Binding-site contacts:
Ligand atom CG1 contacts residue PHE451 of chain 12.C at 3.4 Å (hydrophobic).
Ligand atom CZ contacts residue HIS446 of chain 12.C at 3.7 Å.
Ligand atom OH contacts residue THR445 of chain 12.C at 3.2 Å.
Ligand atom O contacts residue ARG149 of chain 12.C at 2.6 Å (salt-bridge).
Ligand atom CG contacts residue TYR244 of chain 12.D at 3.1 Å (hydrophobic).
Ligand atom OD1 contacts residue LYS339 of chain 12.C at 2.9 Å (salt-bridge).
Ligand atom CE2 contacts residue MET179 of chain 12.D at 3.7 Å (hydrophobic).
Ligand atom OH contacts residue LEU239 of chain 12.D at 3.7 Å.
Ligand atom CG contacts residue ARG450 of chain 12.C at 3.5 Å.
Ligand atom CG1 contacts residue GLU155 of chain 12.C at 3.8 Å.
Ligand atom CB contacts residue GLN245 of chain 12.D at 3.6 Å.
Ligand atom CG contacts residue PRO452 of chain 12.C at 3.5 Å (hydrophobic).
Ligand atom CZ contacts residue THR445 of chain 12.C at 3.4 Å.
Ligand atom CE1 contacts residue PRO180 of chain 12.D at 3.1 Å (hydrophobic).
Ligand atom C contacts residue HIS446 of chain 12.C at 3.4 Å.
Ligand atom OD1 contacts residue GLU155 of chain 12.C at 3.8 Å.
Ligand atom CG2 contacts residue LEU145 of chain 12.C at 3.8 Å (hydrophobic).
Ligand atom CG contacts residue LYS339 of chain 12.C at 3.8 Å.
Ligand atom CD contacts residue ARG450 of chain 12.C at 2.9 Å.
Ligand atom CZ contacts residue ASP172 of chain 12.D at 3.8 Å.
Ligand atom O contacts residue HIS446 of chain 12.C at 2.8 Å.
Ligand atom OH contacts residue HIS446 of chain 12.C at 3.1 Å (h-bond).
Ligand atom CE1 contacts residue THR445 of chain 12.C at 3.3 Å.
Ligand atom CB contacts residue LYS339 of chain 12.C at 2.9 Å.
Ligand atom OH contacts residue MET179 of chain 12.D at 3.4 Å (h-bond).
Ligand atom O contacts residue ARG450 of chain 12.C at 3.3 Å (salt-bridge).
Ligand atom OD2 contacts residue LYS339 of chain 12.C at 3.6 Å.
Ligand atom CA contacts residue LYS339 of chain 12.C at 3.1 Å.
Ligand atom C contacts residue ARG149 of chain 12.C at 3.8 Å.
Ligand atom CB contacts residue PRO452 of chain 12.C at 3.9 Å (hydrophobic).
Ligand atom CB contacts residue ARG450 of chain 12.C at 3.6 Å.
Ligand atom ND2 contacts residue GLU155 of chain 12.C at 3.1 Å (salt-bridge).
Ligand atom CG2 contacts residue GLU155 of chain 12.C at 3.7 Å.
Ligand atom CD1 contacts residue PRO180 of chain 12.D at 3.4 Å (hydrophobic).
Ligand atom CG contacts residue GLU155 of chain 12.C at 3.8 Å.
Ligand atom CZ contacts residue THR175 of chain 12.D at 3.9 Å.
Ligand atom CG1 contacts residue ARG450 of chain 12.C at 3.4 Å.
Ligand atom CE2 contacts residue HIS446 of chain 12.C at 3.5 Å.
Ligand atom CZ contacts residue ARG149 of chain 12.C at 3.8 Å.
Ligand atom CE1 contacts residue ARG149 of chain 12.C at 3.6 Å.

Sequence of chain 12.C:
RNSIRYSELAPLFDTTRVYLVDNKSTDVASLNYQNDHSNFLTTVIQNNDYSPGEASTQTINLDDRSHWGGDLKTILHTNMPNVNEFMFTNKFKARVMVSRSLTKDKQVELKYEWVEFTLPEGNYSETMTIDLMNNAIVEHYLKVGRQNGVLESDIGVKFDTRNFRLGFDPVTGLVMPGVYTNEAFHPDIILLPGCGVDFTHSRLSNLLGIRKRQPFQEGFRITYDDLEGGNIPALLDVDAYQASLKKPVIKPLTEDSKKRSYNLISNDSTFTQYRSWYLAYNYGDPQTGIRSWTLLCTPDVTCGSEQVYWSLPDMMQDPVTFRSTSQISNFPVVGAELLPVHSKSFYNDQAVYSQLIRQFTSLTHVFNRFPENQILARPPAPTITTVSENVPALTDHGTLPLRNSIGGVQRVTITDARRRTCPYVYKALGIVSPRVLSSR

Sequence of chain 12.D:
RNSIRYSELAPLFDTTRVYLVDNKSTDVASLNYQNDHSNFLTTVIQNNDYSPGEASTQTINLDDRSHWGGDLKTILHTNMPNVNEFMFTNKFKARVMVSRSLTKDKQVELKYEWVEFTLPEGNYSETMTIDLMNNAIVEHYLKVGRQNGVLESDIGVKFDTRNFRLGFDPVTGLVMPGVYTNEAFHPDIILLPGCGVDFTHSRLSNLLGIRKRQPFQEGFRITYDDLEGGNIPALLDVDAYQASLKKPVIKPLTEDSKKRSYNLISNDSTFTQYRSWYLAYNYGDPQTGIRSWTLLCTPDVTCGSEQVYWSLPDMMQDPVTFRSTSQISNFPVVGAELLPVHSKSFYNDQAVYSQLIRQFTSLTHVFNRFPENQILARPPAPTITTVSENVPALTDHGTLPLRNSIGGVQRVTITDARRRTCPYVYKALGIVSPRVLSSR

The protein below binds the small molecule below.
Small molecule (SMILES): CC(C)[C@H](NC(=O)[C@@H]1CCCN1C(=O)[C@H](CC(N)=O)NC(=O)[C@H](Cc1ccccc1)NC(=O)[C@@H](N)[C@@H](C)O)C(=O)N[C@@H](Cc1ccc(O)cc1)C(=O)N1CCC[C@H]1C(=O)N[C@@H](Cc1ccc(O)cc1)C(=O)N[C@@H](CC(=O)O)C(=O)N[C@H](C=O)[C@@H](C)O